Sequence of chain 2.B:
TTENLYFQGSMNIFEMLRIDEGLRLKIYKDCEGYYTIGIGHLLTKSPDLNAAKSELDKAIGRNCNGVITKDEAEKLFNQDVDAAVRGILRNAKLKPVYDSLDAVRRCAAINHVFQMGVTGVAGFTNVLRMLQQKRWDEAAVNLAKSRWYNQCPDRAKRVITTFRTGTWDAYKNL

Binding-site contacts:
Ligand atom NAF contacts residue PHE176 of chain 2.B at 3.1 Å.
Ligand atom NAF contacts residue VAL134 of chain 2.B at 4.2 Å.
Ligand atom CAI contacts residue PHE176 of chain 2.B at 4.4 Å (hydrophobic).
Ligand atom CAE contacts residue PHE176 of chain 2.B at 3.7 Å (hydrophobic).
Ligand atom CAH contacts residue VAL134 of chain 2.B at 3.6 Å (hydrophobic).
Ligand atom CAH contacts residue HIS125 of chain 2.B at 4.4 Å.
Ligand atom NAF contacts residue ALA122 of chain 2.B at 4.3 Å.
Ligand atom CAI contacts residue LEU144 of chain 2.B at 4.2 Å (hydrophobic).
Ligand atom CAA contacts residue VAL126 of chain 2.B at 4.4 Å (hydrophobic).
Ligand atom CAE contacts residue ALA122 of chain 2.B at 3.7 Å (hydrophobic).
Ligand atom CAB contacts residue ALA122 of chain 2.B at 3.9 Å (hydrophobic).
Ligand atom CAA contacts residue ILE101 of chain 2.B at 3.7 Å (hydrophobic).
Ligand atom CAI contacts residue LEU141 of chain 2.B at 3.9 Å (hydrophobic).
Ligand atom CAB contacts residue TYR111 of chain 2.B at 3.9 Å (hydrophobic).
Ligand atom CAD contacts residue LEU107 of chain 2.B at 4.5 Å (hydrophobic).
Ligand atom CAH contacts residue ALA122 of chain 2.B at 3.5 Å (hydrophobic).
Ligand atom OAG contacts residue LEU144 of chain 2.B at 3.1 Å.
Ligand atom CAI contacts residue VAL134 of chain 2.B at 4.5 Å (hydrophobic).
Ligand atom CAC contacts residue ALA122 of chain 2.B at 3.4 Å (hydrophobic).
Ligand atom CAD contacts residue LEU114 of chain 2.B at 4.3 Å (hydrophobic).
Ligand atom OAG contacts residue ALA122 of chain 2.B at 4.4 Å.
Ligand atom OAG contacts residue LEU141 of chain 2.B at 3.9 Å.
Ligand atom CAA contacts residue ALA122 of chain 2.B at 3.7 Å (hydrophobic).
Ligand atom NAF contacts residue HIS125 of chain 2.B at 3.3 Å (h-bond).
Ligand atom CAH contacts residue PHE176 of chain 2.B at 4.4 Å (hydrophobic).
Ligand atom CAE contacts residue HIS125 of chain 2.B at 3.1 Å.
Ligand atom CAE contacts residue VAL134 of chain 2.B at 3.5 Å (hydrophobic).
Ligand atom CAI contacts residue ALA122 of chain 2.B at 3.8 Å (hydrophobic).
Ligand atom CAD contacts residue ALA122 of chain 2.B at 4.0 Å (hydrophobic).
Ligand atom CAB contacts residue LEU107 of chain 2.B at 3.6 Å (hydrophobic).
Ligand atom CAA contacts residue LEU107 of chain 2.B at 3.9 Å (hydrophobic).
Ligand atom OAG contacts residue PHE176 of chain 2.B at 3.6 Å.
Ligand atom CAC contacts residue ILE101 of chain 2.B at 3.9 Å (hydrophobic).
Ligand atom CAC contacts residue LEU107 of chain 2.B at 4.2 Å (hydrophobic).
Ligand atom NAF contacts residue LEU144 of chain 2.B at 4.0 Å.
Ligand atom CAD contacts residue LEU141 of chain 2.B at 3.9 Å (hydrophobic).
Ligand atom CAD contacts residue TYR111 of chain 2.B at 4.2 Å (hydrophobic).
Ligand atom CAC contacts residue VAL126 of chain 2.B at 3.7 Å (hydrophobic).
Ligand atom CAC contacts residue VAL134 of chain 2.B at 3.7 Å (hydrophobic).
Ligand atom CAD contacts residue VAL110 of chain 2.B at 3.8 Å (hydrophobic).

The small molecule below binds the protein below.
Small molecule (SMILES): c1ccc2oncc2c1